Binding-site contacts:
Ligand atom C2 contacts residue GLU193 of chain 1.B at 4.5 Å.
Ligand atom O11 contacts residue TRP198 of chain 1.B at 3.9 Å.
Ligand atom N1 contacts residue GLU193 of chain 1.B at 3.7 Å.
Ligand atom C5 contacts residue TYR196 of chain 1.B at 4.1 Å (hydrophobic).
Ligand atom C3 contacts residue GLU193 of chain 1.B at 4.4 Å.
Ligand atom O9 contacts residue VAL188 of chain 1.B at 3.8 Å.
Ligand atom C8 contacts residue HIS207 of chain 1.B at 3.3 Å.
Ligand atom C3 contacts residue TYR196 of chain 1.B at 3.6 Å (hydrophobic).
Ligand atom N1 contacts residue PRO189 of chain 1.B at 4.5 Å.
Ligand atom N1 contacts residue TYR196 of chain 1.B at 4.4 Å.
Ligand atom C5 contacts residue HIS207 of chain 1.B at 3.7 Å.
Ligand atom O10 contacts residue HIS207 of chain 1.B at 3.9 Å.
Ligand atom C7 contacts residue TYR196 of chain 1.B at 4.3 Å (hydrophobic).
Ligand atom C2 contacts residue VAL188 of chain 1.B at 4.2 Å (hydrophobic).
Ligand atom C4 contacts residue TYR196 of chain 1.B at 3.9 Å (hydrophobic).
Ligand atom O11 contacts residue HIS207 of chain 1.B at 2.7 Å (h-bond).
Ligand atom C6 contacts residue TYR196 of chain 1.B at 4.3 Å (hydrophobic).
Ligand atom C2 contacts residue TYR196 of chain 1.B at 4.0 Å (hydrophobic).
Ligand atom C7 contacts residue VAL188 of chain 1.B at 4.5 Å (hydrophobic).
Ligand atom N1 contacts residue VAL188 of chain 1.B at 3.1 Å (h-bond).
Ligand atom C4 contacts residue HIS207 of chain 1.B at 3.5 Å.

A protein and the small-molecule ligand that binds it are described below.
Small molecule (SMILES): Nc1ccc(C(=O)O)cc1O

Sequence of chain 1.B:
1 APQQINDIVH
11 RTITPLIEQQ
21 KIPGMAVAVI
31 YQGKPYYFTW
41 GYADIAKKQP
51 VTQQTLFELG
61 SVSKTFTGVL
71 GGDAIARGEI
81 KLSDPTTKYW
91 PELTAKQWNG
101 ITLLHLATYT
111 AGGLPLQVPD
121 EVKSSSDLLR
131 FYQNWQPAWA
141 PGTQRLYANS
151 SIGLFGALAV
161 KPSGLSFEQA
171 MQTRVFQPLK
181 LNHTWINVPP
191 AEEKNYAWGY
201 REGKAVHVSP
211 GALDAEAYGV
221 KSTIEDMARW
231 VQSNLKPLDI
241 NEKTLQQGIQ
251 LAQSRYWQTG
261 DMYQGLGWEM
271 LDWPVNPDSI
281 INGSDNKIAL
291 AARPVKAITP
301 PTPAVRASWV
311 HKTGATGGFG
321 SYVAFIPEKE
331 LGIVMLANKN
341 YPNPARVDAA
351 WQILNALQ